Sequence of chain 56.A:
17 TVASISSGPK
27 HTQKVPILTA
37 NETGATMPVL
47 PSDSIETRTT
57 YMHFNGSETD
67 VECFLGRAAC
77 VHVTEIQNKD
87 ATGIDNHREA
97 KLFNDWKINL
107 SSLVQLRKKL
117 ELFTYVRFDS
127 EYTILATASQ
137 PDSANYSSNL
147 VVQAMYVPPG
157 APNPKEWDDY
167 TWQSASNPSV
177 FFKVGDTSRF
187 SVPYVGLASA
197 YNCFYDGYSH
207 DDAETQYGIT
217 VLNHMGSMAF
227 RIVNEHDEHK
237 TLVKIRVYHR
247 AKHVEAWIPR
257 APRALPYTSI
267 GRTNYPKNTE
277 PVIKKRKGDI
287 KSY

Binding-site contacts:
Ligand atom CM2 contacts residue TYR128 of chain 56.A at 3.4 Å (hydrophobic).
Ligand atom CM4 contacts residue VAL176 of chain 56.A at 3.7 Å (hydrophobic).
Ligand atom F3 contacts residue VAL176 of chain 56.A at 3.6 Å.
Ligand atom F3 contacts residue ALA150 of chain 56.A at 3.0 Å.
Ligand atom O1 contacts residue MET221 of chain 56.A at 3.7 Å.
Ligand atom N1A contacts residue PRO174 of chain 56.A at 3.5 Å.
Ligand atom CM4 contacts residue PHE186 of chain 56.A at 3.5 Å (hydrophobic).
Ligand atom F3 contacts residue PRO174 of chain 56.A at 3.1 Å.
Ligand atom C2A contacts residue PHE186 of chain 56.A at 3.3 Å (hydrophobic).
Ligand atom C5B contacts residue TYR152 of chain 56.A at 3.4 Å (hydrophobic).
Ligand atom F2 contacts residue PHE186 of chain 56.A at 3.1 Å.
Ligand atom C3C contacts residue TYR128 of chain 56.A at 3.1 Å (hydrophobic).
Ligand atom CM6 contacts residue VAL191 of chain 56.A at 3.7 Å (hydrophobic).
Ligand atom C1C contacts residue TYR197 of chain 56.A at 3.7 Å (hydrophobic).
Ligand atom N3A contacts residue PHE186 of chain 56.A at 3.1 Å.
Ligand atom N1A contacts residue PHE186 of chain 56.A at 3.5 Å.
Ligand atom CM2 contacts residue MET224 of chain 56.A at 3.5 Å (hydrophobic).
Ligand atom CM4 contacts residue ALA150 of chain 56.A at 3.7 Å (hydrophobic).
Ligand atom C4 contacts residue LEU106 of chain 56.A at 3.3 Å (hydrophobic).
Ligand atom C2C contacts residue TYR128 of chain 56.A at 3.2 Å (hydrophobic).
Ligand atom F3 contacts residue TYR152 of chain 56.A at 3.6 Å.
Ligand atom O1A contacts residue ALA24 of chain 56.C at 3.4 Å.
Ligand atom C1C contacts residue TYR128 of chain 56.A at 3.3 Å (hydrophobic).
Ligand atom N1A contacts residue ALA24 of chain 56.C at 3.3 Å.
Ligand atom C4B contacts residue TYR152 of chain 56.A at 3.6 Å (hydrophobic).
Ligand atom O1A contacts residue PHE186 of chain 56.A at 3.4 Å.
Ligand atom C3A contacts residue PHE186 of chain 56.A at 3.1 Å (hydrophobic).
Ligand atom F3 contacts residue SER175 of chain 56.A at 2.8 Å.
Ligand atom C2A contacts residue TYR152 of chain 56.A at 3.5 Å (hydrophobic).
Ligand atom F1 contacts residue MET224 of chain 56.A at 3.7 Å.
Ligand atom C3B contacts residue MET224 of chain 56.A at 3.6 Å (hydrophobic).
Ligand atom C3 contacts residue LEU106 of chain 56.A at 3.4 Å (hydrophobic).
Ligand atom CM3 contacts residue ASN219 of chain 56.A at 3.5 Å.
Ligand atom C6B contacts residue TYR152 of chain 56.A at 3.6 Å (hydrophobic).
Ligand atom O1A contacts residue PRO174 of chain 56.A at 3.4 Å.
Ligand atom F2 contacts residue VAL176 of chain 56.A at 2.7 Å.
Ligand atom N3A contacts residue TYR152 of chain 56.A at 3.5 Å.
Ligand atom C4 contacts residue TYR197 of chain 56.A at 3.7 Å (hydrophobic).
Ligand atom F1 contacts residue PHE186 of chain 56.A at 3.3 Å.
Ligand atom CM6 contacts residue TYR152 of chain 56.A at 3.4 Å (hydrophobic).

Sequence of chain 56.C:
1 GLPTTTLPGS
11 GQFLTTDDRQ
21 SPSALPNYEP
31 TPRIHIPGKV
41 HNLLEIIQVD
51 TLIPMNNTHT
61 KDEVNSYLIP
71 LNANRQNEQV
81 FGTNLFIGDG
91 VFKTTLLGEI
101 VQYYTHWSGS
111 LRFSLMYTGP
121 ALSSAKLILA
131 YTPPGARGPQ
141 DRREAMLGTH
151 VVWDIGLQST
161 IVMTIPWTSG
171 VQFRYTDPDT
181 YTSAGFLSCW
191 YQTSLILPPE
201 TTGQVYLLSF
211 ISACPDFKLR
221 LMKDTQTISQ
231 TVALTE

Sequence of chain 57.C:
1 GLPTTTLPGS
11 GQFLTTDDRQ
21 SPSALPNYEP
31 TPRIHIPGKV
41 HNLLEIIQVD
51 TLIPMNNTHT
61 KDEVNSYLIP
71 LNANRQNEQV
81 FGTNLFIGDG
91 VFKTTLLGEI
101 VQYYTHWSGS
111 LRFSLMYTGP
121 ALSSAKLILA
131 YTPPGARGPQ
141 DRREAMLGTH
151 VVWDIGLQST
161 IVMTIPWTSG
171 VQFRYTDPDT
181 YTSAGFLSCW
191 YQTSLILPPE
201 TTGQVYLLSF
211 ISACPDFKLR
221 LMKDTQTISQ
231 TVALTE

A protein and the small-molecule ligand that binds it are described below.
Small molecule (SMILES): Cc1cc(CCCOc2c(C)cc(-c3noc(C(F)(F)F)n3)cc2C)on1